Sequence of chain 3.A:
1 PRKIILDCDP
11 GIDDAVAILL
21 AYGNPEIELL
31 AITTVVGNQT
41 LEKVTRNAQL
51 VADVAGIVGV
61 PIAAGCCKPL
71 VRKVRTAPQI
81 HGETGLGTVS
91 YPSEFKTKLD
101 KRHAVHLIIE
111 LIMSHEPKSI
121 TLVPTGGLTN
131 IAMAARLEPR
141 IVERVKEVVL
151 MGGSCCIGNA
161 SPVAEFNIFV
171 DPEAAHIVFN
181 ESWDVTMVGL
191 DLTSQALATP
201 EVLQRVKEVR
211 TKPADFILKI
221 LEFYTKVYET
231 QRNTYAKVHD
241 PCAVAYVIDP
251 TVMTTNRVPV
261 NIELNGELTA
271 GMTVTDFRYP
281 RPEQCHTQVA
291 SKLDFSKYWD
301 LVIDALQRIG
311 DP

Binding-site contacts:
Ligand atom O4 contacts residue PHE166 of chain 3.A at 3.6 Å.
Ligand atom C3 contacts residue ASN167 of chain 3.A at 4.0 Å.
Ligand atom O2 contacts residue ASN38 of chain 3.A at 3.0 Å (h-bond).
Ligand atom O2 contacts residue ASP240 of chain 3.A at 3.2 Å (salt-bridge).
Ligand atom C5 contacts residue GLU165 of chain 3.A at 3.2 Å.
Ligand atom O2 contacts residue HIS81 of chain 3.A at 3.8 Å.
Ligand atom C4 contacts residue MET151 of chain 3.A at 4.0 Å (hydrophobic).
Ligand atom O5 contacts residue GLU165 of chain 3.A at 2.6 Å (salt-bridge).
Ligand atom O3 contacts residue ASN167 of chain 3.A at 3.1 Å (h-bond).
Ligand atom O3 contacts residue ASP240 of chain 3.A at 2.6 Å (salt-bridge).
Ligand atom O4 contacts residue GLU165 of chain 3.A at 3.9 Å.
Ligand atom C1 contacts residue HIS81 of chain 3.A at 3.6 Å.
Ligand atom O2 contacts residue ASP14 of chain 3.A at 3.0 Å (salt-bridge).
Ligand atom C5 contacts residue MET151 of chain 3.A at 3.8 Å (hydrophobic).
Ligand atom C1 contacts residue CA1 of chain 3.B at 4.0 Å.
Ligand atom C3 contacts residue ASP240 of chain 3.A at 3.2 Å.
Ligand atom O3 contacts residue MET151 of chain 3.A at 3.8 Å.
Ligand atom C3 contacts residue MET151 of chain 3.A at 3.9 Å (hydrophobic).
Ligand atom O2 contacts residue CA1 of chain 3.B at 2.4 Å.
Ligand atom O2 contacts residue ASP13 of chain 3.A at 2.5 Å (salt-bridge).
Ligand atom O3 contacts residue THR125 of chain 3.A at 3.0 Å (h-bond).
Ligand atom O5 contacts residue ASN159 of chain 3.A at 2.9 Å (h-bond).
Ligand atom C4 contacts residue GLU165 of chain 3.A at 3.3 Å.
Ligand atom O4 contacts residue ASN167 of chain 3.A at 3.9 Å.
Ligand atom O1 contacts residue ASN38 of chain 3.A at 3.0 Å (h-bond).
Ligand atom C2 contacts residue ASN38 of chain 3.A at 3.9 Å.
Ligand atom O3 contacts residue CA1 of chain 3.B at 2.5 Å.
Ligand atom O5 contacts residue PHE166 of chain 3.A at 3.7 Å.
Ligand atom C3 contacts residue ASP13 of chain 3.A at 3.4 Å.
Ligand atom C2 contacts residue HIS81 of chain 3.A at 4.0 Å.
Ligand atom C3 contacts residue CA1 of chain 3.B at 3.4 Å.
Ligand atom C2 contacts residue ASP13 of chain 3.A at 3.2 Å.
Ligand atom C5 contacts residue HIS239 of chain 3.A at 3.6 Å.
Ligand atom C4 contacts residue ASN167 of chain 3.A at 3.8 Å.
Ligand atom C5 contacts residue ASN159 of chain 3.A at 3.9 Å.
Ligand atom C1 contacts residue ASN38 of chain 3.A at 3.2 Å.
Ligand atom O3 contacts residue ASP13 of chain 3.A at 3.9 Å.
Ligand atom O1 contacts residue HIS81 of chain 3.A at 2.8 Å (h-bond).
Ligand atom C2 contacts residue ASP240 of chain 3.A at 4.0 Å.
Ligand atom C2 contacts residue CA1 of chain 3.B at 3.4 Å.

The small molecule below binds the protein below.
Small molecule (SMILES): OC[C@H]1O[C@@H](O)[C@H](O)[C@@H]1O